This protein binds this small molecule.
Small molecule (SMILES): C[C@H](CCC(=O)O)[C@H]1CC[C@H]2[C@@H]3CC[C@@H]4C[C@H](O)CC[C@]4(C)[C@H]3C[C@H](O)[C@]12C

Binding-site contacts:
Ligand atom C16 contacts residue LYS17 of chain 1.D at 4.0 Å.
Ligand atom C8 contacts residue PHE20 of chain 1.D at 3.7 Å (hydrophobic).
Ligand atom C1 contacts residue PHE24 of chain 1.D at 3.7 Å (hydrophobic).
Ligand atom C21 contacts residue VAL9 of chain 1.D at 4.4 Å (hydrophobic).
Ligand atom C24 contacts residue VAL9 of chain 1.D at 4.3 Å (hydrophobic).
Ligand atom C7 contacts residue PHE20 of chain 1.D at 3.9 Å (hydrophobic).
Ligand atom C21 contacts residue LYS17 of chain 1.D at 3.9 Å.
Ligand atom O2 contacts residue PHE24 of chain 1.D at 4.1 Å.
Ligand atom C7 contacts residue PHE24 of chain 1.D at 3.7 Å (hydrophobic).
Ligand atom C7 contacts residue LYS21 of chain 1.D at 3.7 Å.
Ligand atom C3 contacts residue PHE24 of chain 1.D at 3.8 Å (hydrophobic).
Ligand atom C15 contacts residue LYS17 of chain 1.D at 4.4 Å.
Ligand atom C18 contacts residue PHE20 of chain 1.D at 4.2 Å (hydrophobic).
Ligand atom C9 contacts residue PHE20 of chain 1.D at 3.9 Å (hydrophobic).
Ligand atom C8 contacts residue LYS21 of chain 1.D at 3.8 Å.
Ligand atom C2 contacts residue LYS21 of chain 1.D at 4.0 Å.
Ligand atom C15 contacts residue PHE20 of chain 1.D at 4.2 Å (hydrophobic).
Ligand atom O4 contacts residue GLU10 of chain 1.D at 3.9 Å.
Ligand atom C2 contacts residue PHE24 of chain 1.D at 3.6 Å (hydrophobic).
Ligand atom C19 contacts residue VAL9 of chain 1.D at 4.4 Å (hydrophobic).
Ligand atom O3 contacts residue LYS17 of chain 1.D at 3.6 Å.

Sequence of chain 1.D:
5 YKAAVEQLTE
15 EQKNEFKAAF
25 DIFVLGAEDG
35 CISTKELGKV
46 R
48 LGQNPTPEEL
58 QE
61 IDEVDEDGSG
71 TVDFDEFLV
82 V